Binding-site contacts:
Ligand atom C1 contacts residue ASN308 of chain 1.E at 1.4 Å.
Ligand atom C8 contacts residue LYS304 of chain 1.E at 3.7 Å.
Ligand atom O5 contacts residue TRP364 of chain 1.E at 4.4 Å.
Ligand atom O7 contacts residue ASN308 of chain 1.E at 4.4 Å.
Ligand atom C3 contacts residue ASN308 of chain 1.E at 3.8 Å.
Ligand atom C2 contacts residue ASN308 of chain 1.E at 2.5 Å.
Ligand atom C1 contacts residue TRP364 of chain 1.E at 4.4 Å (hydrophobic).
Ligand atom O6 contacts residue TRP364 of chain 1.E at 4.1 Å.
Ligand atom C8 contacts residue ASN308 of chain 1.E at 4.3 Å.
Ligand atom C6 contacts residue TRP364 of chain 1.E at 4.3 Å (hydrophobic).
Ligand atom C5 contacts residue TRP364 of chain 1.E at 4.1 Å (hydrophobic).
Ligand atom C7 contacts residue ASN308 of chain 1.E at 3.9 Å.
Ligand atom C5 contacts residue ASN308 of chain 1.E at 3.7 Å.
Ligand atom N2 contacts residue ASN308 of chain 1.E at 2.9 Å (h-bond).
Ligand atom C4 contacts residue ASN308 of chain 1.E at 4.2 Å.
Ligand atom O5 contacts residue ASN308 of chain 1.E at 2.4 Å (h-bond).

Sequence of chain 1.E:
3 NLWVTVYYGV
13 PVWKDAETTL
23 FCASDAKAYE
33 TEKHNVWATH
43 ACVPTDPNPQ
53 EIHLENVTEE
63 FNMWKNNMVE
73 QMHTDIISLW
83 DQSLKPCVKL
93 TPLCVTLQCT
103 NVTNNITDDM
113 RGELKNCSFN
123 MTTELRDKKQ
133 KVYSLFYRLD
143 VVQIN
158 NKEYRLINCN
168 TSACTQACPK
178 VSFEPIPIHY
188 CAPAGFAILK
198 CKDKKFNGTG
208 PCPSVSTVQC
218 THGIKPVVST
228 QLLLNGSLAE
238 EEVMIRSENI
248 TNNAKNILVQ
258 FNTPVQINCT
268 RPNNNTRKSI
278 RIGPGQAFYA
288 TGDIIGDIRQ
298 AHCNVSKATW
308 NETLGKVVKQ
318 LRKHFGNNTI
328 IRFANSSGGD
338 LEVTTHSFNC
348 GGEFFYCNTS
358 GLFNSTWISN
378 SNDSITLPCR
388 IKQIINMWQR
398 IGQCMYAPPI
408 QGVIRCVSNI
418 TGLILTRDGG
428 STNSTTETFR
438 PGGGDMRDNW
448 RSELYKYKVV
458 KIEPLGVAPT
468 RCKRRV

This protein binds this small molecule.
Small molecule (SMILES): CC(=O)N[C@@H]1[C@@H](O)[C@H](O)[C@@H](CO)O[C@H]1O